Sequence of chain 3.G:
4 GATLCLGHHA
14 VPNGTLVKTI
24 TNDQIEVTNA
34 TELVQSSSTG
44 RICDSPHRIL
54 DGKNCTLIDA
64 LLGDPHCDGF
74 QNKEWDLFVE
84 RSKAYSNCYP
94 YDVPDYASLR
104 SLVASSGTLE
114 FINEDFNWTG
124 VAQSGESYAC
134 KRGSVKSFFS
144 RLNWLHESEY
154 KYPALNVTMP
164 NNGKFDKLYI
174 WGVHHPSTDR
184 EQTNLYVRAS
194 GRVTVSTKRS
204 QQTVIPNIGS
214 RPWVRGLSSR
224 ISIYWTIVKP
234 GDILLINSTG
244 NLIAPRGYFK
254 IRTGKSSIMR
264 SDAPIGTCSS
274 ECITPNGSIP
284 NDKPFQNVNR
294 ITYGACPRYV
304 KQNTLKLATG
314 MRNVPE

Sequence of chain 3.H:
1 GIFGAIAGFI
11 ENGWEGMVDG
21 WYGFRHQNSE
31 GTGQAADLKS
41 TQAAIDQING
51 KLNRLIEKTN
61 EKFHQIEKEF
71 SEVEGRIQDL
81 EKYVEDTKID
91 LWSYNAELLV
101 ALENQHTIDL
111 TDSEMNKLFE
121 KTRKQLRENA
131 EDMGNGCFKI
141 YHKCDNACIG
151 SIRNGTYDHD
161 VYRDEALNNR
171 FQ

The protein below binds the small molecule below.
Small molecule (SMILES): CC(=O)N[C@H]1[C@H](O[C@H]2[C@H](O)[C@@H](NC(C)=O)CO[C@@H]2CO)O[C@H](CO)[C@@H](O)[C@@H]1O

Binding-site contacts:
Ligand atom C7 contacts residue ASN32 of chain 3.G at 3.5 Å.
Ligand atom O6 contacts residue THR312 of chain 3.G at 3.6 Å.
Ligand atom N2 contacts residue ASN32 of chain 3.G at 3.0 Å (h-bond).
Ligand atom C5 contacts residue THR312 of chain 3.G at 4.2 Å.
Ligand atom O5 contacts residue ASN32 of chain 3.G at 2.3 Å (h-bond).
Ligand atom O6 contacts residue LEU52 of chain 3.H at 3.6 Å.
Ligand atom C8 contacts residue THR34 of chain 3.G at 4.0 Å.
Ligand atom C6 contacts residue LEU52 of chain 3.H at 4.5 Å (hydrophobic).
Ligand atom C4 contacts residue ASN32 of chain 3.G at 4.2 Å.
Ligand atom O7 contacts residue ASN32 of chain 3.G at 3.6 Å (h-bond).
Ligand atom C1 contacts residue ASN32 of chain 3.G at 1.4 Å.
Ligand atom C5 contacts residue ASN32 of chain 3.G at 3.6 Å.
Ligand atom C6 contacts residue THR34 of chain 3.G at 4.3 Å.
Ligand atom C2 contacts residue ASN32 of chain 3.G at 2.5 Å.
Ligand atom C3 contacts residue ASN32 of chain 3.G at 3.8 Å.
Ligand atom O5 contacts residue THR312 of chain 3.G at 3.1 Å (h-bond).
Ligand atom C1 contacts residue THR312 of chain 3.G at 3.7 Å.
Ligand atom C6 contacts residue THR312 of chain 3.G at 4.1 Å.